Binding-site contacts:
Ligand atom O5 contacts residue TRP190 of chain 2.A at 3.5 Å (h-bond).
Ligand atom C4 contacts residue TRP190 of chain 2.A at 4.1 Å (hydrophobic).
Ligand atom C6 contacts residue TRP190 of chain 2.A at 3.3 Å (hydrophobic).
Ligand atom C6 contacts residue GLU195 of chain 2.A at 3.5 Å.
Ligand atom O6 contacts residue THR191 of chain 2.A at 3.7 Å.
Ligand atom O5 contacts residue THR191 of chain 2.A at 3.4 Å.
Ligand atom C5 contacts residue THR191 of chain 2.A at 4.0 Å.
Ligand atom O6 contacts residue GLU195 of chain 2.A at 2.8 Å (salt-bridge).
Ligand atom C5 contacts residue TRP190 of chain 2.A at 3.5 Å (hydrophobic).
Ligand atom O5 contacts residue PRO192 of chain 2.A at 3.4 Å.
Ligand atom O6 contacts residue TRP190 of chain 2.A at 4.4 Å.
Ligand atom O1 contacts residue TRP190 of chain 2.A at 4.1 Å.
Ligand atom C1 contacts residue THR191 of chain 2.A at 4.0 Å.
Ligand atom C1 contacts residue PRO223 of chain 2.A at 4.0 Å (hydrophobic).
Ligand atom O1 contacts residue PRO192 of chain 2.A at 3.6 Å.
Ligand atom O6 contacts residue PRO192 of chain 2.A at 3.6 Å.
Ligand atom C5 contacts residue PRO192 of chain 2.A at 4.5 Å (hydrophobic).
Ligand atom O1 contacts residue THR191 of chain 2.A at 4.1 Å.
Ligand atom C1 contacts residue TRP190 of chain 2.A at 3.5 Å (hydrophobic).
Ligand atom O1 contacts residue PRO223 of chain 2.A at 3.6 Å.
Ligand atom C6 contacts residue THR191 of chain 2.A at 3.5 Å.
Ligand atom O2 contacts residue PRO223 of chain 2.A at 4.4 Å.
Ligand atom C1 contacts residue PRO192 of chain 2.A at 4.1 Å (hydrophobic).
Ligand atom O1 contacts residue GLY22 of chain 2.A at 3.3 Å.
Ligand atom C6 contacts residue PRO192 of chain 2.A at 3.9 Å (hydrophobic).
Ligand atom O4 contacts residue TRP190 of chain 2.A at 3.3 Å (h-bond).

The protein below binds the small molecule below.
Small molecule (SMILES): OC[C@H]1O[C@@H](O)[C@H](O)[C@@H](O)[C@@H]1O

Sequence of chain 2.A:
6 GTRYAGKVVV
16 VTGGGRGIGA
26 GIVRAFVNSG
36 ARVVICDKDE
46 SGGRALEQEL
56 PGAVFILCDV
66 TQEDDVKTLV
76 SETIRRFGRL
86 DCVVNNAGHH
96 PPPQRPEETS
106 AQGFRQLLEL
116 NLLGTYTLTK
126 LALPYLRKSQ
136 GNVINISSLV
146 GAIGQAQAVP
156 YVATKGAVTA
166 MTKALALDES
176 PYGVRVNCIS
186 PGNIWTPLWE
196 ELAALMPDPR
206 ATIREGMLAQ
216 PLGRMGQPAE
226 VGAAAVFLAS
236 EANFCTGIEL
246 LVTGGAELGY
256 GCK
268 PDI